Binding-site contacts:
Ligand atom C11 contacts residue PRO51 of chain 1.C at 4.2 Å (hydrophobic).
Ligand atom C12 contacts residue GLU49 of chain 1.C at 4.4 Å.
Ligand atom C1 contacts residue HIS50 of chain 1.C at 3.5 Å.
Ligand atom C6 contacts residue GAL1 of chain 1.N at 3.1 Å.
Ligand atom N3 contacts residue HIS50 of chain 1.C at 4.4 Å.
Ligand atom N4 contacts residue GLU49 of chain 1.C at 3.7 Å.
Ligand atom N3 contacts residue GLU49 of chain 1.C at 3.8 Å.
Ligand atom C2 contacts residue HIS50 of chain 1.C at 3.6 Å.
Ligand atom C5 contacts residue HIS50 of chain 1.C at 3.5 Å.
Ligand atom C4 contacts residue HIS50 of chain 1.C at 3.7 Å.
Ligand atom S1 contacts residue PRO38 of chain 1.C at 4.2 Å.
Ligand atom C2 contacts residue GAL1 of chain 1.N at 4.2 Å.
Ligand atom O1 contacts residue PRO51 of chain 1.C at 3.9 Å.
Ligand atom S1 contacts residue TYR36 of chain 1.C at 4.0 Å.
Ligand atom C1 contacts residue GAL1 of chain 1.N at 2.9 Å.
Ligand atom C5 contacts residue GAL1 of chain 1.N at 4.4 Å.
Ligand atom C6 contacts residue HIS50 of chain 1.C at 3.4 Å.
Ligand atom N2 contacts residue PRO51 of chain 1.C at 4.4 Å.
Ligand atom C3 contacts residue HIS50 of chain 1.C at 3.8 Å.
Ligand atom O1 contacts residue GLN53 of chain 1.C at 4.2 Å.
Ligand atom N3 contacts residue PRO51 of chain 1.C at 3.8 Å.
Ligand atom S1 contacts residue GAL1 of chain 1.N at 1.8 Å.
Ligand atom S1 contacts residue HIS50 of chain 1.C at 4.3 Å.
Ligand atom C5 contacts residue GLN53 of chain 1.C at 3.8 Å.
Ligand atom C6 contacts residue GLN53 of chain 1.C at 3.7 Å.

A protein and the small-molecule ligand that binds it are described below.
Small molecule (SMILES): CCNC(=O)[C@@H]1C[C@H](NC(=O)[C@H](Cc2cn(CCNC(=O)c3ccc(S)cc3)nn2)NC)CN1

Sequence of chain 1.C:
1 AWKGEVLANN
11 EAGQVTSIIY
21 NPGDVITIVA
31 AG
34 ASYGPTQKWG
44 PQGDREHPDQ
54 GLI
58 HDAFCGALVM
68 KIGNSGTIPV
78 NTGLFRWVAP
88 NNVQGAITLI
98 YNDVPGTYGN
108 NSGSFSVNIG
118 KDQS